Sequence of chain 1.A:
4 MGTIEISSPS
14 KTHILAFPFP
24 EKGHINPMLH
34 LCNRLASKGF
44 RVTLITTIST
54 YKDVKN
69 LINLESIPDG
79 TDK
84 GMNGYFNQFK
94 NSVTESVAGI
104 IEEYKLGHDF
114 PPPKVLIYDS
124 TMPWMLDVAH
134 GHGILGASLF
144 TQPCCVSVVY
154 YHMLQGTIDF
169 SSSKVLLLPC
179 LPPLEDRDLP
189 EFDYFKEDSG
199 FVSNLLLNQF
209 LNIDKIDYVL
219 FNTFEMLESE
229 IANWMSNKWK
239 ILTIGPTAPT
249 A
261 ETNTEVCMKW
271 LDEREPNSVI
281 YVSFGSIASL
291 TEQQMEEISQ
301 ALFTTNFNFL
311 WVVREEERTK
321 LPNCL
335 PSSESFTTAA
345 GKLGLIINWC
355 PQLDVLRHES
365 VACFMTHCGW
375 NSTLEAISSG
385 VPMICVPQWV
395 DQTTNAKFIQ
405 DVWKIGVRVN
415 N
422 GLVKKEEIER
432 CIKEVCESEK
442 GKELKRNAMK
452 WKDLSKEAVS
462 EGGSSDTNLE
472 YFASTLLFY

A protein and the small-molecule ligand that binds it are described below.
Small molecule (SMILES): C[C@]12CC[C@H](O)C[C@H]1CC[C@@H]1[C@@H]2CC[C@]2(C)[C@@H](C3=CC(=O)OC3)CC[C@]12O

Binding-site contacts:
Ligand atom C23 contacts residue MET85 of chain 1.A at 3.8 Å (hydrophobic).
Ligand atom C19 contacts residue LEU203 of chain 1.A at 3.5 Å (hydrophobic).
Ligand atom C5 contacts residue GLC1 of chain 1.C at 4.4 Å.
Ligand atom C15 contacts residue ILE287 of chain 1.A at 4.1 Å (hydrophobic).
Ligand atom C12 contacts residue PHE22 of chain 1.A at 3.8 Å (hydrophobic).
Ligand atom O32 contacts residue GLU24 of chain 1.A at 3.4 Å (salt-bridge).
Ligand atom C3 contacts residue HIS27 of chain 1.A at 4.2 Å.
Ligand atom O23 contacts residue MET85 of chain 1.A at 3.6 Å.
Ligand atom C5 contacts residue TRP393 of chain 1.A at 4.3 Å (hydrophobic).
Ligand atom C21 contacts residue MET85 of chain 1.A at 4.1 Å (hydrophobic).
Ligand atom C14 contacts residue MET85 of chain 1.A at 4.3 Å (hydrophobic).
Ligand atom C4 contacts residue GLU24 of chain 1.A at 4.4 Å.
Ligand atom C7 contacts residue PHE193 of chain 1.A at 4.3 Å (hydrophobic).
Ligand atom C22 contacts residue MET85 of chain 1.A at 4.1 Å (hydrophobic).
Ligand atom O21 contacts residue GLY84 of chain 1.A at 3.6 Å.
Ligand atom C6 contacts residue PHE193 of chain 1.A at 3.7 Å (hydrophobic).
Ligand atom C23 contacts residue GLY84 of chain 1.A at 4.1 Å.
Ligand atom O23 contacts residue GLY84 of chain 1.A at 3.8 Å.
Ligand atom C2 contacts residue HIS27 of chain 1.A at 3.7 Å.
Ligand atom C1 contacts residue LEU203 of chain 1.A at 4.2 Å (hydrophobic).
Ligand atom O14 contacts residue MET85 of chain 1.A at 3.5 Å (h-bond).
Ligand atom O21 contacts residue TYR88 of chain 1.A at 3.8 Å.
Ligand atom C3 contacts residue GLU24 of chain 1.A at 3.8 Å.
Ligand atom C7 contacts residue ILE287 of chain 1.A at 4.3 Å (hydrophobic).
Ligand atom O21 contacts residue MET85 of chain 1.A at 3.5 Å.
Ligand atom C18 contacts residue MET85 of chain 1.A at 3.5 Å (hydrophobic).
Ligand atom C4 contacts residue GLC1 of chain 1.C at 3.5 Å.
Ligand atom C6 contacts residue TRP393 of chain 1.A at 4.1 Å (hydrophobic).
Ligand atom O32 contacts residue UDP1 of chain 1.B at 3.5 Å (h-bond).
Ligand atom C11 contacts residue PHE22 of chain 1.A at 3.8 Å (hydrophobic).
Ligand atom C4 contacts residue TRP393 of chain 1.A at 4.0 Å (hydrophobic).
Ligand atom C21 contacts residue TYR88 of chain 1.A at 3.4 Å (hydrophobic).
Ligand atom C19 contacts residue VAL200 of chain 1.A at 4.1 Å (hydrophobic).
Ligand atom C2 contacts residue GLC1 of chain 1.C at 3.0 Å.
Ligand atom O32 contacts residue GLC1 of chain 1.C at 1.4 Å.
Ligand atom O32 contacts residue HIS27 of chain 1.A at 4.2 Å.
Ligand atom C18 contacts residue PHE199 of chain 1.A at 4.3 Å (hydrophobic).
Ligand atom C20 contacts residue MET85 of chain 1.A at 4.5 Å (hydrophobic).
Ligand atom C3 contacts residue GLC1 of chain 1.C at 2.5 Å.
Ligand atom C8 contacts residue MET85 of chain 1.A at 4.3 Å (hydrophobic).